A small-molecule ligand and the protein it binds are described below.
Small molecule (SMILES): O=c1ccn([C@@H]2O[C@H](CO[P](=O)(O)O[C@H]3[C@@H](O)[C@H](n4ccc(=O)[nH]c4=O)O[C@@H]3CO[P](=O)(O)O[C@H]3[C@@H](O)[C@H](n4ccc(=O)[nH]c4=O)O[C@@H]3COP(=O)=O)[C@@H](O)[C@H]2O)c(=O)[nH]1.OP(O)O.OP(O)O

Binding-site contacts:
Ligand atom OP1 contacts residue PHE77 of chain 1.A at 3.3 Å.
Ligand atom O4' contacts residue LYS79 of chain 1.A at 3.3 Å (salt-bridge).
Ligand atom O4 contacts residue PHE44 of chain 1.A at 3.7 Å.
Ligand atom O3' contacts residue ASP54 of chain 1.A at 3.2 Å (salt-bridge).
Ligand atom OP1 contacts residue TRP45 of chain 1.A at 3.6 Å.
Ligand atom C4 contacts residue HIS138 of chain 1.A at 3.7 Å.
Ligand atom OP1 contacts residue PHE56 of chain 1.A at 3.7 Å.
Ligand atom C4 contacts residue ILE154 of chain 1.A at 3.6 Å (hydrophobic).
Ligand atom C5 contacts residue ILE154 of chain 1.A at 3.3 Å (hydrophobic).
Ligand atom C2 contacts residue ASN78 of chain 1.A at 3.3 Å.
Ligand atom C2' contacts residue PHE77 of chain 1.A at 3.7 Å (hydrophobic).
Ligand atom C2 contacts residue PHE44 of chain 1.A at 3.7 Å (hydrophobic).
Ligand atom O2' contacts residue LEU57 of chain 1.A at 3.4 Å (h-bond).
Ligand atom O2' contacts residue PHE56 of chain 1.A at 3.3 Å.
Ligand atom OP1 contacts residue LYS79 of chain 1.A at 2.8 Å (salt-bridge).
Ligand atom C5 contacts residue PHE56 of chain 1.A at 3.5 Å (hydrophobic).
Ligand atom O2 contacts residue GLN41 of chain 1.A at 2.9 Å (h-bond).
Ligand atom C1' contacts residue LYS79 of chain 1.A at 3.8 Å.
Ligand atom O2 contacts residue ASN78 of chain 1.A at 2.7 Å (h-bond).
Ligand atom C5 contacts residue HIS138 of chain 1.A at 3.3 Å.
Ligand atom C4 contacts residue PHE44 of chain 1.A at 3.4 Å (hydrophobic).
Ligand atom N3 contacts residue PHE44 of chain 1.A at 3.2 Å.
Ligand atom O2 contacts residue ASP54 of chain 1.A at 3.4 Å (salt-bridge).
Ligand atom O2' contacts residue ASP54 of chain 1.A at 2.9 Å (salt-bridge).
Ligand atom O2' contacts residue TRP45 of chain 1.A at 3.2 Å (h-bond).
Ligand atom C6 contacts residue PHE56 of chain 1.A at 3.5 Å (hydrophobic).
Ligand atom O2 contacts residue LYS79 of chain 1.A at 2.8 Å (salt-bridge).
Ligand atom OP2 contacts residue ASN78 of chain 1.A at 3.4 Å (h-bond).
Ligand atom C6 contacts residue HIS138 of chain 1.A at 3.5 Å.
Ligand atom O4 contacts residue ILE154 of chain 1.A at 2.8 Å (h-bond).
Ligand atom O4 contacts residue PHE56 of chain 1.A at 3.8 Å.
Ligand atom C2 contacts residue LYS79 of chain 1.A at 3.4 Å.
Ligand atom N3 contacts residue PHE56 of chain 1.A at 3.3 Å.
Ligand atom N1 contacts residue PHE56 of chain 1.A at 3.5 Å.
Ligand atom OP1 contacts residue ASN78 of chain 1.A at 3.2 Å (h-bond).
Ligand atom C4 contacts residue PHE56 of chain 1.A at 3.6 Å (hydrophobic).
Ligand atom O4 contacts residue TYR153 of chain 1.A at 3.6 Å.
Ligand atom O2 contacts residue PHE56 of chain 1.A at 3.2 Å.
Ligand atom O2' contacts residue ASN78 of chain 1.A at 3.4 Å (h-bond).
Ligand atom C2 contacts residue PHE56 of chain 1.A at 3.3 Å (hydrophobic).

Sequence of chain 1.A:
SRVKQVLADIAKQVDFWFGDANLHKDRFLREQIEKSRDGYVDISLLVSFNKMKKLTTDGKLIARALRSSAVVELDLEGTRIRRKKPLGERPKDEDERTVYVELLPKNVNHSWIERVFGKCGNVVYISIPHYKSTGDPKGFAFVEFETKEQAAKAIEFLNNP